Binding-site contacts:
Ligand atom C3 contacts residue ASN315 of chain 6.H at 3.8 Å.
Ligand atom C7 contacts residue ASN315 of chain 6.H at 3.3 Å.
Ligand atom C1 contacts residue ASN315 of chain 6.H at 1.4 Å.
Ligand atom N2 contacts residue ASN315 of chain 6.H at 2.8 Å (h-bond).
Ligand atom C5 contacts residue ASN315 of chain 6.H at 3.7 Å.
Ligand atom C8 contacts residue ILE281 of chain 6.H at 4.5 Å (hydrophobic).
Ligand atom C8 contacts residue ASN315 of chain 6.H at 3.5 Å.
Ligand atom O5 contacts residue ASN315 of chain 6.H at 2.4 Å (h-bond).
Ligand atom C1 contacts residue VAL314 of chain 6.H at 4.4 Å (hydrophobic).
Ligand atom C6 contacts residue ASN315 of chain 6.H at 4.5 Å.
Ligand atom O5 contacts residue THR313 of chain 6.H at 4.3 Å.
Ligand atom C6 contacts residue THR313 of chain 6.H at 4.5 Å.
Ligand atom C2 contacts residue ASN315 of chain 6.H at 2.5 Å.
Ligand atom O7 contacts residue ASN315 of chain 6.H at 4.2 Å.
Ligand atom O5 contacts residue VAL314 of chain 6.H at 3.8 Å.
Ligand atom C4 contacts residue ASN315 of chain 6.H at 4.3 Å.

This small molecule binds to this protein.
Small molecule (SMILES): CC(=O)N[C@@H]1[C@@H](O)[C@H](O)[C@@H](CO)O[C@H]1O

Sequence of chain 6.H:
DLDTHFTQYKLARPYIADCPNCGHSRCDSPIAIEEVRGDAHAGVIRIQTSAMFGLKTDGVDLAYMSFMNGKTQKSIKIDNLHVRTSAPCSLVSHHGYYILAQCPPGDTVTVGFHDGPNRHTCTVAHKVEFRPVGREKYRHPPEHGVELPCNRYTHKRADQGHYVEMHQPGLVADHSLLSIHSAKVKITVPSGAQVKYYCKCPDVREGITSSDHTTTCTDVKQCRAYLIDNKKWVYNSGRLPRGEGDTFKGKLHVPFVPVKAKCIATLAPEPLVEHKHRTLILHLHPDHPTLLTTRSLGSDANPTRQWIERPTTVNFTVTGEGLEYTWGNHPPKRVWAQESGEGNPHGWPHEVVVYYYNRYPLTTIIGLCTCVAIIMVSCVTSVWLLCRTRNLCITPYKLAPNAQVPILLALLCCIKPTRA